Sequence of chain 46.M:
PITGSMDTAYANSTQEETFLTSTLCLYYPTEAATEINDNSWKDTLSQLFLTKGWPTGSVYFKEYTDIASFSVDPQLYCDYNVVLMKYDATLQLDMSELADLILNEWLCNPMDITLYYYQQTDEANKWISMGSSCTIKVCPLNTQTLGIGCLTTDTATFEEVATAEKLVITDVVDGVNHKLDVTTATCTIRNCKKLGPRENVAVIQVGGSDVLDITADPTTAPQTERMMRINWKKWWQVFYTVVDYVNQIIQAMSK

Binding-site contacts:
Ligand atom C5 contacts residue ASN12 of chain 46.M at 4.2 Å.
Ligand atom C7 contacts residue ASN12 of chain 46.M at 3.9 Å.
Ligand atom C2 contacts residue ASN12 of chain 46.M at 3.3 Å.
Ligand atom N2 contacts residue ASN12 of chain 46.M at 3.8 Å.
Ligand atom C1 contacts residue ASN12 of chain 46.M at 2.2 Å.
Ligand atom O7 contacts residue ASN12 of chain 46.M at 3.6 Å.
Ligand atom O5 contacts residue ASN12 of chain 46.M at 2.8 Å (h-bond).

The protein below binds the small molecule below.
Small molecule (SMILES): CC(=O)N[C@H]1[C@H](O[C@H]2[C@H](O)[C@@H](NC(C)=O)CO[C@@H]2CO)O[C@H](CO)[C@@H](O)[C@@H]1O